The protein below binds the small molecule below.
Small molecule (SMILES): O=[N+]([O-])c1ccc(O)cc1F

Binding-site contacts:
Ligand atom C1 contacts residue PHE86 of chain 1.A at 3.6 Å (hydrophobic).
Ligand atom O2 contacts residue VAL88 of chain 1.A at 4.0 Å.
Ligand atom C6 contacts residue PHE86 of chain 1.A at 3.9 Å (hydrophobic).
Ligand atom C6 contacts residue MET116 of chain 1.A at 3.8 Å (hydrophobic).
Ligand atom C5 contacts residue TRP120 of chain 1.A at 4.4 Å (hydrophobic).
Ligand atom C6 contacts residue VAL101 of chain 1.A at 4.2 Å (hydrophobic).
Ligand atom C2 contacts residue PHE86 of chain 1.A at 4.0 Å (hydrophobic).
Ligand atom O contacts residue PHE86 of chain 1.A at 3.6 Å.
Ligand atom C4 contacts residue VAL88 of chain 1.A at 4.5 Å (hydrophobic).
Ligand atom C6 contacts residue ASN40 of chain 1.A at 4.1 Å.
Ligand atom C4 contacts residue ASN40 of chain 1.A at 4.4 Å.
Ligand atom O1 contacts residue TRP120 of chain 1.A at 3.7 Å.
Ligand atom O1 contacts residue ASN40 of chain 1.A at 3.5 Å (h-bond).
Ligand atom C6 contacts residue ASP103 of chain 1.A at 3.5 Å.
Ligand atom C6 contacts residue ALA118 of chain 1.A at 3.7 Å (hydrophobic).
Ligand atom O contacts residue TYR16 of chain 1.A at 2.5 Å (h-bond).
Ligand atom F contacts residue VAL20 of chain 1.A at 4.3 Å.
Ligand atom C3 contacts residue PHE86 of chain 1.A at 4.4 Å (hydrophobic).
Ligand atom C3 contacts residue VAL88 of chain 1.A at 4.0 Å (hydrophobic).
Ligand atom O2 contacts residue LEU99 of chain 1.A at 3.9 Å.
Ligand atom C5 contacts residue ALA118 of chain 1.A at 4.0 Å (hydrophobic).
Ligand atom C1 contacts residue TYR16 of chain 1.A at 3.3 Å (hydrophobic).
Ligand atom C1 contacts residue ASP103 of chain 1.A at 3.6 Å.
Ligand atom C2 contacts residue TYR16 of chain 1.A at 3.5 Å (hydrophobic).
Ligand atom O contacts residue ASP103 of chain 1.A at 2.6 Å (salt-bridge).
Ligand atom O contacts residue MET116 of chain 1.A at 3.5 Å.
Ligand atom F contacts residue VAL88 of chain 1.A at 3.7 Å.
Ligand atom C6 contacts residue TYR16 of chain 1.A at 4.5 Å (hydrophobic).
Ligand atom C5 contacts residue ASN40 of chain 1.A at 3.5 Å.
Ligand atom N contacts residue LEU99 of chain 1.A at 4.0 Å.
Ligand atom O1 contacts residue LEU99 of chain 1.A at 3.7 Å.
Ligand atom C1 contacts residue MET116 of chain 1.A at 3.9 Å (hydrophobic).
Ligand atom C5 contacts residue VAL101 of chain 1.A at 4.3 Å (hydrophobic).
Ligand atom O contacts residue TYR57 of chain 1.A at 4.3 Å.
Ligand atom N contacts residue ASN40 of chain 1.A at 4.5 Å.

Sequence of chain 1.A:
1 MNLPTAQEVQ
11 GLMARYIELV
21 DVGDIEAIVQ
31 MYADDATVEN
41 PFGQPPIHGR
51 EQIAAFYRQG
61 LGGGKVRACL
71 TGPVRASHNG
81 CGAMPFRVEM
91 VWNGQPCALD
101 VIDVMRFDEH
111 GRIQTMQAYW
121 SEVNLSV